Sequence of chain 1.A:
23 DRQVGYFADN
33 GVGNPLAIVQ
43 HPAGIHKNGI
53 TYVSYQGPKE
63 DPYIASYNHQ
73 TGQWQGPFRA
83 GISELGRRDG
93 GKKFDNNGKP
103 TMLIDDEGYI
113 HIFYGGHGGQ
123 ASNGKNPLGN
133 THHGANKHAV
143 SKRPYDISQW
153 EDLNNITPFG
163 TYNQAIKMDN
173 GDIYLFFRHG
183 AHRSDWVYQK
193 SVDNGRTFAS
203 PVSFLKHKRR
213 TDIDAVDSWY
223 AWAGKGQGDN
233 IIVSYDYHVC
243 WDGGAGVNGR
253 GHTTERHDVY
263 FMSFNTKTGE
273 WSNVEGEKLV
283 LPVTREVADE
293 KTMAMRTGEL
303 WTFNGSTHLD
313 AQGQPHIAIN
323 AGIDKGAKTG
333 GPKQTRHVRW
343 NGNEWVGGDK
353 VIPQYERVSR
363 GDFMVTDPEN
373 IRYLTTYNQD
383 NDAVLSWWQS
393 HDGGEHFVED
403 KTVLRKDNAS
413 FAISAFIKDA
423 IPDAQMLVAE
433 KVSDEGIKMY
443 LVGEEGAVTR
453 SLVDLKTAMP

The protein below binds the small molecule below.
Small molecule (SMILES): C[C@@H]1O[C@@H](O)[C@H](O)[C@H](OS(=O)(=O)O)[C@H]1O[C@@H]1O[C@H](C(=O)O)[C@@H](O[C@@H]2O[C@@H](C)[C@H](O[C@@H]3OC(C(=O)O)=C[C@H](O)[C@H]3O)[C@@H](OS(=O)(=O)O)[C@H]2O)[C@H](O)[C@H]1O

Binding-site contacts:
Ligand atom O2 contacts residue PHE305 of chain 1.A at 3.3 Å.
Ligand atom O2S contacts residue HIS254 of chain 1.A at 3.0 Å (h-bond).
Ligand atom C4 contacts residue TYR164 of chain 1.A at 3.6 Å (hydrophobic).
Ligand atom O3S contacts residue HIS254 of chain 1.A at 3.3 Å.
Ligand atom C1 contacts residue TYR164 of chain 1.A at 3.4 Å (hydrophobic).
Ligand atom O3 contacts residue TYR222 of chain 1.A at 3.6 Å.
Ligand atom C2 contacts residue ASN36 of chain 1.A at 3.5 Å.
Ligand atom O4 contacts residue HIS184 of chain 1.A at 3.0 Å (h-bond).
Ligand atom O6A contacts residue THR331 of chain 1.A at 3.5 Å (h-bond).
Ligand atom O3S contacts residue ASN99 of chain 1.A at 3.2 Å (h-bond).
Ligand atom O5 contacts residue ASN99 of chain 1.A at 3.6 Å (h-bond).
Ligand atom O2S contacts residue ASN98 of chain 1.A at 3.3 Å (h-bond).
Ligand atom C5 contacts residue HIS184 of chain 1.A at 3.5 Å.
Ligand atom O1S contacts residue ASN36 of chain 1.A at 3.5 Å (h-bond).
Ligand atom O6B contacts residue ARG180 of chain 1.A at 2.8 Å (salt-bridge).
Ligand atom O6B contacts residue HIS184 of chain 1.A at 3.3 Å.
Ligand atom O4 contacts residue TYR164 of chain 1.A at 3.5 Å (h-bond).
Ligand atom O6B contacts residue HIS119 of chain 1.A at 2.8 Å (h-bond).
Ligand atom C6 contacts residue TYR164 of chain 1.A at 3.2 Å (hydrophobic).
Ligand atom C5 contacts residue ASN99 of chain 1.A at 3.7 Å.
Ligand atom C6 contacts residue HIS119 of chain 1.A at 3.5 Å.
Ligand atom O3S contacts residue HIS184 of chain 1.A at 3.2 Å.
Ligand atom O2 contacts residue ASN36 of chain 1.A at 3.0 Å (h-bond).
Ligand atom C5 contacts residue TYR164 of chain 1.A at 3.2 Å (hydrophobic).
Ligand atom C5 contacts residue HIS119 of chain 1.A at 3.6 Å.
Ligand atom C6 contacts residue HIS134 of chain 1.A at 3.6 Å.
Ligand atom C4 contacts residue HIS184 of chain 1.A at 3.6 Å.
Ligand atom C6 contacts residue ARG180 of chain 1.A at 3.5 Å.
Ligand atom O3S contacts residue ASN98 of chain 1.A at 3.5 Å.
Ligand atom O5 contacts residue HIS119 of chain 1.A at 3.0 Å (h-bond).
Ligand atom O6A contacts residue TYR222 of chain 1.A at 2.6 Å (h-bond).
Ligand atom O6A contacts residue TYR164 of chain 1.A at 3.2 Å (h-bond).
Ligand atom O6A contacts residue HIS184 of chain 1.A at 3.1 Å (h-bond).
Ligand atom O6A contacts residue ARG180 of chain 1.A at 2.9 Å (salt-bridge).
Ligand atom C6 contacts residue HIS119 of chain 1.A at 3.2 Å.
Ligand atom O2S contacts residue ASN36 of chain 1.A at 3.1 Å (h-bond).
Ligand atom C6 contacts residue HIS184 of chain 1.A at 3.2 Å.
Ligand atom O4 contacts residue ASN99 of chain 1.A at 3.7 Å.
Ligand atom O3 contacts residue HIS184 of chain 1.A at 2.7 Å (h-bond).
Ligand atom O1S contacts residue LYS101 of chain 1.A at 2.9 Å (salt-bridge).